Binding-site contacts:
Ligand atom C8 contacts residue GLU299 of chain 1.A at 3.4 Å.
Ligand atom O7 contacts residue ASN300 of chain 1.A at 3.9 Å.
Ligand atom C2 contacts residue GLU299 of chain 1.A at 4.1 Å.
Ligand atom C3 contacts residue GLU299 of chain 1.A at 4.3 Å.
Ligand atom C5 contacts residue ASN300 of chain 1.A at 3.5 Å.
Ligand atom C1 contacts residue ASN300 of chain 1.A at 1.4 Å.
Ligand atom N2 contacts residue GLU299 of chain 1.A at 3.0 Å (salt-bridge).
Ligand atom C4 contacts residue ASN300 of chain 1.A at 4.2 Å.
Ligand atom O5 contacts residue ASN300 of chain 1.A at 2.2 Å (h-bond).
Ligand atom C2 contacts residue ASN300 of chain 1.A at 2.7 Å.
Ligand atom C7 contacts residue GLU299 of chain 1.A at 3.7 Å.
Ligand atom C3 contacts residue ASN300 of chain 1.A at 4.0 Å.
Ligand atom N2 contacts residue ASN300 of chain 1.A at 3.2 Å (h-bond).
Ligand atom C7 contacts residue ASN300 of chain 1.A at 3.8 Å.

This small molecule binds to this protein.
Small molecule (SMILES): CC(=O)N[C@@H]1[C@@H](O)[C@H](O)[C@@H](CO)O[C@H]1O

Sequence of chain 1.A:
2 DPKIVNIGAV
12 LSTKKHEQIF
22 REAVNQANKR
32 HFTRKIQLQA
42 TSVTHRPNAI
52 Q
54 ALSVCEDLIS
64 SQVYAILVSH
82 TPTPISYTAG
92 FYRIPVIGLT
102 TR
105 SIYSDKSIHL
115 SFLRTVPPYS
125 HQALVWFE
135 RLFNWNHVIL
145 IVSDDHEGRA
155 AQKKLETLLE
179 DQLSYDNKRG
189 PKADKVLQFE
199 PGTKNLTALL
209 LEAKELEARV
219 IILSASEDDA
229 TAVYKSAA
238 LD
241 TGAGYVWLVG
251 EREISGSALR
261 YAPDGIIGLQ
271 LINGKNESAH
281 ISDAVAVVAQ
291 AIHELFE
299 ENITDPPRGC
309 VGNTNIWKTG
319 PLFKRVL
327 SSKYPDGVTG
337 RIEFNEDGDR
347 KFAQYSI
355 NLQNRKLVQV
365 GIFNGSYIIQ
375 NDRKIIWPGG